Sequence of chain 1.B:
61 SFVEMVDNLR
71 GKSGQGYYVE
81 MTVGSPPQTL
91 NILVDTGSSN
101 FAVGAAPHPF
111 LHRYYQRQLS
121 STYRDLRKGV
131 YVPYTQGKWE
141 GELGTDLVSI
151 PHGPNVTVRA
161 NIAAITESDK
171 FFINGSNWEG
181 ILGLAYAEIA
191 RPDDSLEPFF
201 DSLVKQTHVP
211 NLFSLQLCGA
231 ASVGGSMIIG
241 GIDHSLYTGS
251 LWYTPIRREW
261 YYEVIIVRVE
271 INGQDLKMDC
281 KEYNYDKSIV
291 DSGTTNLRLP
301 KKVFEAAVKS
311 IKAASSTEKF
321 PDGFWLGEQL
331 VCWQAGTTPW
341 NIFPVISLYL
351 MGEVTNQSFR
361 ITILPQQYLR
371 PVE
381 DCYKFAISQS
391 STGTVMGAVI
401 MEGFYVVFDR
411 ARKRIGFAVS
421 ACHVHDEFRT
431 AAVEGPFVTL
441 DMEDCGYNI

The small molecule below binds the protein below.
Small molecule (SMILES): CCCC(CCC)S(=O)(=O)C[C@@H](NC(=O)OCc1ccccc1)C(=O)N[C@@H](Cc1ccccc1)[C@H](O)CNCc1cccc(OC)c1

Binding-site contacts:
Ligand atom C5 contacts residue GLN136 of chain 1.B at 3.4 Å.
Ligand atom O11 contacts residue GLN136 of chain 1.B at 3.3 Å (h-bond).
Ligand atom C44 contacts residue ARG298 of chain 1.B at 3.2 Å.
Ligand atom C18 contacts residue PHE171 of chain 1.B at 3.4 Å (hydrophobic).
Ligand atom C24 contacts residue GLY97 of chain 1.B at 3.5 Å.
Ligand atom C1 contacts residue LEU93 of chain 1.B at 3.5 Å (hydrophobic).
Ligand atom C21 contacts residue ASP291 of chain 1.B at 3.6 Å.
Ligand atom C4 contacts residue GLN136 of chain 1.B at 3.4 Å.
Ligand atom C50 contacts residue GLN136 of chain 1.B at 3.4 Å.
Ligand atom O21 contacts residue GLY97 of chain 1.B at 3.6 Å.
Ligand atom N12 contacts residue GLY293 of chain 1.B at 3.1 Å (h-bond).
Ligand atom O8B contacts residue THR295 of chain 1.B at 3.1 Å (h-bond).
Ligand atom C10 contacts residue THR294 of chain 1.B at 3.7 Å.
Ligand atom C31 contacts residue PRO133 of chain 1.B at 3.6 Å (hydrophobic).
Ligand atom C19 contacts residue GLN136 of chain 1.B at 3.3 Å.
Ligand atom C22 contacts residue ASP291 of chain 1.B at 3.1 Å.
Ligand atom C19 contacts residue PHE171 of chain 1.B at 3.4 Å (hydrophobic).
Ligand atom O42 contacts residue ARG298 of chain 1.B at 3.6 Å.
Ligand atom C1 contacts residue GLN75 of chain 1.B at 3.7 Å.
Ligand atom C14 contacts residue GLY293 of chain 1.B at 3.4 Å.
Ligand atom O21 contacts residue SER98 of chain 1.B at 3.5 Å.
Ligand atom C26 contacts residue GLY97 of chain 1.B at 3.3 Å.
Ligand atom C30 contacts residue THR135 of chain 1.B at 3.3 Å.
Ligand atom C9 contacts residue GLY293 of chain 1.B at 3.5 Å.
Ligand atom O43 contacts residue THR135 of chain 1.B at 3.4 Å.
Ligand atom C17 contacts residue TRP178 of chain 1.B at 3.6 Å (hydrophobic).
Ligand atom O8B contacts residue THR294 of chain 1.B at 3.6 Å.
Ligand atom N23 contacts residue ASP291 of chain 1.B at 2.6 Å (salt-bridge).
Ligand atom O21 contacts residue ASP95 of chain 1.B at 2.5 Å (salt-bridge).
Ligand atom O42 contacts residue THR294 of chain 1.B at 3.6 Å.
Ligand atom C21 contacts residue ASP95 of chain 1.B at 3.5 Å.
Ligand atom C1 contacts residue GLY76 of chain 1.B at 3.7 Å.
Ligand atom O11 contacts residue THR135 of chain 1.B at 3.2 Å (h-bond).
Ligand atom C49 contacts residue GLN136 of chain 1.B at 3.2 Å.
Ligand atom C24 contacts residue ASP291 of chain 1.B at 3.2 Å.
Ligand atom C14 contacts residue ASP95 of chain 1.B at 3.6 Å.
Ligand atom N23 contacts residue GLY97 of chain 1.B at 3.0 Å (h-bond).
Ligand atom C41 contacts residue THR135 of chain 1.B at 3.7 Å.
Ligand atom C28 contacts residue PRO133 of chain 1.B at 3.5 Å (hydrophobic).
Ligand atom O11 contacts residue TYR134 of chain 1.B at 3.5 Å.